Binding-site contacts:
Ligand atom C8 contacts residue SER168 of chain 1.E at 3.0 Å.
Ligand atom C7 contacts residue SER168 of chain 1.E at 3.3 Å.
Ligand atom C4 contacts residue THR15 of chain 1.E at 3.4 Å.
Ligand atom O4 contacts residue ARG228 of chain 1.E at 3.3 Å (salt-bridge).
Ligand atom C4 contacts residue THR226 of chain 1.E at 3.3 Å.
Ligand atom O3 contacts residue GLY227 of chain 1.E at 3.6 Å.
Ligand atom O6 contacts residue LEU229 of chain 1.E at 3.3 Å.
Ligand atom O3 contacts residue TYR12 of chain 1.E at 3.4 Å (h-bond).
Ligand atom O6 contacts residue TYR100 of chain 1.E at 3.0 Å (h-bond).
Ligand atom C6 contacts residue LEU99 of chain 1.E at 3.5 Å (hydrophobic).
Ligand atom O4 contacts residue HIS205 of chain 1.E at 3.5 Å.
Ligand atom C2 contacts residue THR226 of chain 1.E at 3.5 Å.
Ligand atom O4 contacts residue GLY224 of chain 1.E at 2.5 Å (h-bond).
Ligand atom O6 contacts residue THR226 of chain 1.E at 3.6 Å (h-bond).
Ligand atom C6 contacts residue ASP208 of chain 1.E at 3.5 Å.
Ligand atom O6 contacts residue GLY98 of chain 1.E at 3.4 Å.
Ligand atom O6 contacts residue ASP208 of chain 1.E at 3.0 Å (salt-bridge).
Ligand atom O2 contacts residue ASP16 of chain 1.E at 3.5 Å (salt-bridge).
Ligand atom O4 contacts residue ASN14 of chain 1.E at 3.0 Å (h-bond).
Ligand atom O4 contacts residue ASP16 of chain 1.E at 3.1 Å (salt-bridge).
Ligand atom C3 contacts residue THR226 of chain 1.E at 3.3 Å.
Ligand atom O4 contacts residue THR15 of chain 1.E at 2.6 Å (h-bond).
Ligand atom C1 contacts residue TYR12 of chain 1.E at 3.5 Å (hydrophobic).
Ligand atom O6 contacts residue LEU99 of chain 1.E at 2.9 Å (h-bond).
Ligand atom C3 contacts residue PRO13 of chain 1.E at 3.5 Å (hydrophobic).
Ligand atom O3 contacts residue ARG228 of chain 1.E at 2.7 Å.
Ligand atom C4 contacts residue ASP208 of chain 1.E at 3.4 Å.
Ligand atom O3 contacts residue ASN14 of chain 1.E at 3.6 Å.
Ligand atom C4 contacts residue GLY224 of chain 1.E at 3.3 Å.
Ligand atom C2 contacts residue TYR12 of chain 1.E at 3.4 Å (hydrophobic).
Ligand atom O7 contacts residue GLY98 of chain 1.E at 3.0 Å.
Ligand atom O7 contacts residue SER168 of chain 1.E at 2.8 Å (h-bond).
Ligand atom O4 contacts residue TYR12 of chain 1.E at 2.8 Å (h-bond).
Ligand atom O4 contacts residue ASP208 of chain 1.E at 2.6 Å (salt-bridge).
Ligand atom O3 contacts residue THR15 of chain 1.E at 3.0 Å (h-bond).
Ligand atom O3 contacts residue PRO13 of chain 1.E at 2.8 Å (h-bond).
Ligand atom O6 contacts residue PRO13 of chain 1.E at 3.3 Å.
Ligand atom O3 contacts residue THR226 of chain 1.E at 2.6 Å (h-bond).
Ligand atom O5 contacts residue LEU99 of chain 1.E at 3.1 Å (h-bond).
Ligand atom O6 contacts residue ARG228 of chain 1.E at 3.3 Å.

Sequence of chain 1.E:
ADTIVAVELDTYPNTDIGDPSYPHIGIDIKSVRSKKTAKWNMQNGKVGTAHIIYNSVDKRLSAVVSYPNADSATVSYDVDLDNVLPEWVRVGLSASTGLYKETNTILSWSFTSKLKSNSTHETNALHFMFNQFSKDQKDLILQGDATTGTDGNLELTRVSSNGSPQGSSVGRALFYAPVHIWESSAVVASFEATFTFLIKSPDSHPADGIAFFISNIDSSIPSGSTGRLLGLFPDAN

A protein and the small-molecule ligand that binds it are described below.
Small molecule (SMILES): CC(=O)N[C@H]1[C@H](O[C@@H]2[C@@H](OC[C@H]3O[C@H](O)[C@@H](O)[C@@H](O[C@H]4O[C@H](CO)[C@@H](O)[C@H](O)[C@@H]4O[C@@H]4O[C@H](CO)[C@@H](O)[C@H](O)[C@H]4NC(C)=O)[C@@H]3O)O[C@H](CO)[C@@H](O)[C@@H]2O)O[C@H](CO)[C@@H](O)[C@@H]1O